Sequence of chain 10.A:
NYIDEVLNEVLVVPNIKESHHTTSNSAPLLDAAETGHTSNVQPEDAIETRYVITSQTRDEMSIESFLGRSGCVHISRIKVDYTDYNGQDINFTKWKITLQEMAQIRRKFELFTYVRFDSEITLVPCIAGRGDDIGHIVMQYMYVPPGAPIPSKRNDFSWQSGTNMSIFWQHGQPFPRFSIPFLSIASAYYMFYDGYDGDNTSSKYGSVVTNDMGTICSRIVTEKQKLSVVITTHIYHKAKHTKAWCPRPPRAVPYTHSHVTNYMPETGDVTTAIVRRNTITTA

Binding-site contacts:
Ligand atom C17 contacts residue ILE101 of chain 10.A at 3.8 Å (hydrophobic).
Ligand atom C19 contacts residue ILE125 of chain 10.A at 3.2 Å (hydrophobic).
Ligand atom C14 contacts residue MET217 of chain 10.A at 3.9 Å (hydrophobic).
Ligand atom C18 contacts residue ILE125 of chain 10.A at 4.2 Å (hydrophobic).
Ligand atom C14 contacts residue ILE101 of chain 10.A at 4.1 Å (hydrophobic).
Ligand atom C10 contacts residue SER123 of chain 10.A at 4.2 Å.
Ligand atom O2 contacts residue TYR193 of chain 10.A at 3.4 Å.
Ligand atom C1 contacts residue TYR193 of chain 10.A at 3.8 Å (hydrophobic).
Ligand atom N5 contacts residue MET217 of chain 10.A at 3.3 Å (h-bond).
Ligand atom C18 contacts residue ILE220 of chain 10.A at 4.3 Å (hydrophobic).
Ligand atom C17 contacts residue TYR147 of chain 10.A at 4.0 Å (hydrophobic).
Ligand atom C3 contacts residue TYR193 of chain 10.A at 3.8 Å (hydrophobic).
Ligand atom C10 contacts residue HIS241 of chain 10.A at 3.6 Å.
Ligand atom C1 contacts residue TYR194 of chain 10.A at 4.2 Å (hydrophobic).
Ligand atom C21 contacts residue ILE220 of chain 10.A at 3.5 Å (hydrophobic).
Ligand atom C11 contacts residue HIS241 of chain 10.A at 3.7 Å.
Ligand atom C16 contacts residue ILE101 of chain 10.A at 3.5 Å (hydrophobic).
Ligand atom C17 contacts residue ILE220 of chain 10.A at 3.9 Å (hydrophobic).
Ligand atom C3 contacts residue LEU103 of chain 10.A at 4.2 Å (hydrophobic).
Ligand atom C18 contacts residue PHE182 of chain 10.A at 4.0 Å (hydrophobic).
Ligand atom C8 contacts residue PHE121 of chain 10.A at 4.3 Å (hydrophobic).
Ligand atom O2 contacts residue MET195 of chain 10.A at 4.4 Å.
Ligand atom C8 contacts residue LEU103 of chain 10.A at 3.1 Å (hydrophobic).
Ligand atom N4 contacts residue TYR193 of chain 10.A at 3.5 Å.
Ligand atom C13 contacts residue ILE101 of chain 10.A at 3.4 Å (hydrophobic).
Ligand atom C15 contacts residue ILE101 of chain 10.A at 4.1 Å (hydrophobic).
Ligand atom C7 contacts residue THR102 of chain 10.A at 4.2 Å.
Ligand atom C21 contacts residue ILE101 of chain 10.A at 4.0 Å (hydrophobic).
Ligand atom N4 contacts residue MET217 of chain 10.A at 3.3 Å.
Ligand atom C14 contacts residue LEU187 of chain 10.A at 4.3 Å (hydrophobic).
Ligand atom C13 contacts residue THR102 of chain 10.A at 4.3 Å.
Ligand atom C21 contacts residue TYR147 of chain 10.A at 2.7 Å (hydrophobic).
Ligand atom C3 contacts residue PHE121 of chain 10.A at 4.4 Å (hydrophobic).
Ligand atom C7 contacts residue LEU103 of chain 10.A at 3.2 Å (hydrophobic).
Ligand atom C1 contacts residue MET195 of chain 10.A at 4.3 Å (hydrophobic).
Ligand atom C1 contacts residue ASN215 of chain 10.A at 3.6 Å.
Ligand atom C16 contacts residue TYR147 of chain 10.A at 4.3 Å (hydrophobic).
Ligand atom C6 contacts residue THR102 of chain 10.A at 4.3 Å.
Ligand atom N5 contacts residue TYR193 of chain 10.A at 4.0 Å.
Ligand atom C20 contacts residue ILE125 of chain 10.A at 3.4 Å (hydrophobic).

A small-molecule ligand and the protein it binds are described below.
Small molecule (SMILES): COc1ccc(N2CCN(c3cccc(C)c3)CC2)nn1